Binding-site contacts:
Ligand atom C8 contacts residue PRO230 of chain 1.E at 3.7 Å (hydrophobic).
Ligand atom C5 contacts residue ASN231 of chain 1.E at 3.7 Å.
Ligand atom C7 contacts residue PRO230 of chain 1.E at 4.4 Å (hydrophobic).
Ligand atom C7 contacts residue ASN231 of chain 1.E at 3.4 Å.
Ligand atom N2 contacts residue ASN231 of chain 1.E at 2.9 Å (h-bond).
Ligand atom C1 contacts residue ASN231 of chain 1.E at 1.4 Å.
Ligand atom C8 contacts residue LYS164 of chain 1.E at 4.3 Å.
Ligand atom C2 contacts residue ASN231 of chain 1.E at 2.5 Å.
Ligand atom C3 contacts residue ASN231 of chain 1.E at 3.8 Å.
Ligand atom C4 contacts residue ASN231 of chain 1.E at 4.2 Å.
Ligand atom O5 contacts residue ASN231 of chain 1.E at 2.4 Å (h-bond).
Ligand atom C8 contacts residue ASN231 of chain 1.E at 4.5 Å.
Ligand atom O7 contacts residue ASN231 of chain 1.E at 3.4 Å (h-bond).

Sequence of chain 1.E:
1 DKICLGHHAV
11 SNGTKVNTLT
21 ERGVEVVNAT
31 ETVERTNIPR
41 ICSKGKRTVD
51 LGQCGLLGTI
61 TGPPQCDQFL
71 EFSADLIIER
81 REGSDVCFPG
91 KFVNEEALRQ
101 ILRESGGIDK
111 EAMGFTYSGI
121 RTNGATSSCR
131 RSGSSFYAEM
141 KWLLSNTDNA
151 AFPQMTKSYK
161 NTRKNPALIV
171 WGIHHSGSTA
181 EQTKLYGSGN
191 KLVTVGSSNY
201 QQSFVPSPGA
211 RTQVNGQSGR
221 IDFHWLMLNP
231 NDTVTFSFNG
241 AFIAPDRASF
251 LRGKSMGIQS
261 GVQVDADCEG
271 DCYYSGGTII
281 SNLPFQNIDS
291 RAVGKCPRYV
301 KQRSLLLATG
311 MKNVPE

A small-molecule ligand and the protein it binds are described below.
Small molecule (SMILES): CC(=O)N[C@@H]1[C@@H](O)[C@H](O)[C@@H](CO)O[C@H]1O